Binding-site contacts:
Ligand atom NH2 contacts residue TRP356 of chain 1.A at 3.6 Å.
Ligand atom CE contacts residue TRP398 of chain 1.A at 3.4 Å (hydrophobic).
Ligand atom NH1 contacts residue LYS352 of chain 1.A at 3.8 Å.
Ligand atom CD contacts residue TRP398 of chain 1.A at 3.4 Å (hydrophobic).
Ligand atom CA contacts residue ASN360 of chain 1.A at 3.2 Å.
Ligand atom NH1 contacts residue GLY322 of chain 1.A at 3.8 Å.
Ligand atom NZ contacts residue GLU395 of chain 1.A at 2.9 Å (salt-bridge).
Ligand atom CZ contacts residue VAL320 of chain 1.A at 2.7 Å (hydrophobic).
Ligand atom NE contacts residue ASN360 of chain 1.A at 3.4 Å (h-bond).
Ligand atom C contacts residue ASN360 of chain 1.A at 3.5 Å.
Ligand atom NH1 contacts residue THR327 of chain 1.A at 2.6 Å (h-bond).
Ligand atom CZ contacts residue THR327 of chain 1.A at 3.2 Å.
Ligand atom O contacts residue THR321 of chain 1.A at 3.8 Å.
Ligand atom NH2 contacts residue ASN360 of chain 1.A at 2.3 Å (h-bond).
Ligand atom O contacts residue TRP356 of chain 1.A at 2.9 Å (h-bond).
Ligand atom NZ contacts residue SER359 of chain 1.A at 3.5 Å (h-bond).
Ligand atom NH1 contacts residue VAL320 of chain 1.A at 3.6 Å (h-bond).
Ligand atom NE contacts residue GLU395 of chain 1.A at 3.7 Å.
Ligand atom CA contacts residue ASN360 of chain 1.A at 3.7 Å.
Ligand atom CG2 contacts residue THR321 of chain 1.A at 3.5 Å.
Ligand atom N contacts residue ASN360 of chain 1.A at 2.7 Å (h-bond).
Ligand atom NH2 contacts residue THR327 of chain 1.A at 3.1 Å (h-bond).
Ligand atom O contacts residue ASN360 of chain 1.A at 2.8 Å (h-bond).
Ligand atom NH1 contacts residue ASN360 of chain 1.A at 3.6 Å (h-bond).
Ligand atom NH2 contacts residue GLU395 of chain 1.A at 3.8 Å.
Ligand atom NE contacts residue VAL320 of chain 1.A at 3.4 Å (h-bond).
Ligand atom CZ contacts residue ASN360 of chain 1.A at 2.9 Å.
Ligand atom CB contacts residue ASN360 of chain 1.A at 3.8 Å.
Ligand atom CD contacts residue ASN360 of chain 1.A at 3.6 Å.
Ligand atom CB contacts residue THR321 of chain 1.A at 3.8 Å.
Ligand atom NH1 contacts residue ASP324 of chain 1.A at 3.4 Å (salt-bridge).
Ligand atom CD contacts residue VAL320 of chain 1.A at 3.5 Å (hydrophobic).
Ligand atom NE contacts residue GLY322 of chain 1.A at 3.6 Å.
Ligand atom N contacts residue TRP356 of chain 1.A at 3.7 Å.
Ligand atom NZ contacts residue TRP398 of chain 1.A at 3.6 Å.
Ligand atom C contacts residue ASN360 of chain 1.A at 3.8 Å.
Ligand atom NH2 contacts residue VAL320 of chain 1.A at 1.7 Å (h-bond).
Ligand atom CG contacts residue THR321 of chain 1.A at 3.6 Å.
Ligand atom CZ contacts residue GLY322 of chain 1.A at 3.8 Å.
Ligand atom O contacts residue ASN402 of chain 1.A at 3.8 Å.

Sequence of chain 1.A:
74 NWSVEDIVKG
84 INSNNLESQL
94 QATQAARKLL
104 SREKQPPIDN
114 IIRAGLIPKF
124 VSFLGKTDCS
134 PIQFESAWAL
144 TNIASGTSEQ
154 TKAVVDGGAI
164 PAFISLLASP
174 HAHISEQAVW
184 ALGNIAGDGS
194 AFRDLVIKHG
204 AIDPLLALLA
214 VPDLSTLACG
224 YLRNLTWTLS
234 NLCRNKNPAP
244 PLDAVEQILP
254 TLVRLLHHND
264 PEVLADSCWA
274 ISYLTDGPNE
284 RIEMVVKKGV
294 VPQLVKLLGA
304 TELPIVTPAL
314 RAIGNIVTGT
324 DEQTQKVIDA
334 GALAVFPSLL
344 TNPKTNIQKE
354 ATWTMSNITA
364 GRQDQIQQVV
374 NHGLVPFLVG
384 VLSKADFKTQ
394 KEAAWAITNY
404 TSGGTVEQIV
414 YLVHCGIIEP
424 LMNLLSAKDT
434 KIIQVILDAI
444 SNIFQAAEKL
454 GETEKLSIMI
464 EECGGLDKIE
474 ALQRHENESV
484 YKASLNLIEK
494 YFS

The protein below binds the small molecule below.
Small molecule (SMILES): C[C@@H](O)[C@H](NC(=O)[C@H](CCCCN)NC(=O)[C@H](CCCN=C(N)N)NC(=O)CN)C(=O)N[C@H](C=O)CCCN=C(N)N